Binding-site contacts:
Ligand atom C8 contacts residue TYR112 of chain 1.A at 3.2 Å (hydrophobic).
Ligand atom C2 contacts residue GLN69 of chain 1.D at 3.9 Å.
Ligand atom C7 contacts residue GLN69 of chain 1.D at 4.0 Å.
Ligand atom C7 contacts residue ASN114 of chain 1.A at 3.6 Å.
Ligand atom O7 contacts residue LYS32 of chain 1.A at 3.3 Å.
Ligand atom N2 contacts residue TYR112 of chain 1.A at 4.2 Å.
Ligand atom C1 contacts residue GLN69 of chain 1.D at 3.9 Å.
Ligand atom C7 contacts residue LYS32 of chain 1.A at 3.7 Å.
Ligand atom N2 contacts residue GLN69 of chain 1.D at 4.3 Å.
Ligand atom C6 contacts residue THR116 of chain 1.A at 4.4 Å.
Ligand atom O3 contacts residue LYS32 of chain 1.A at 4.4 Å.
Ligand atom O7 contacts residue ASN114 of chain 1.A at 3.8 Å.
Ligand atom O7 contacts residue TYR112 of chain 1.A at 2.5 Å (h-bond).
Ligand atom O5 contacts residue GLN69 of chain 1.D at 4.3 Å.
Ligand atom N2 contacts residue ASN114 of chain 1.A at 2.9 Å (h-bond).
Ligand atom C5 contacts residue THR116 of chain 1.A at 4.5 Å.
Ligand atom C5 contacts residue ASN114 of chain 1.A at 3.7 Å.
Ligand atom C4 contacts residue ASN114 of chain 1.A at 4.2 Å.
Ligand atom C7 contacts residue TYR112 of chain 1.A at 3.1 Å (hydrophobic).
Ligand atom C8 contacts residue THR121 of chain 1.A at 3.5 Å.
Ligand atom C3 contacts residue ASN114 of chain 1.A at 3.8 Å.
Ligand atom O7 contacts residue GLN69 of chain 1.D at 3.3 Å (h-bond).
Ligand atom C8 contacts residue ASN114 of chain 1.A at 4.1 Å.
Ligand atom O6 contacts residue THR116 of chain 1.A at 3.5 Å.
Ligand atom C7 contacts residue THR121 of chain 1.A at 4.5 Å.
Ligand atom O5 contacts residue ASN114 of chain 1.A at 2.4 Å (h-bond).
Ligand atom C8 contacts residue CYS33 of chain 1.A at 4.2 Å (hydrophobic).
Ligand atom C8 contacts residue LYS32 of chain 1.A at 3.5 Å.
Ligand atom C2 contacts residue ASN114 of chain 1.A at 2.5 Å.
Ligand atom C1 contacts residue ASN114 of chain 1.A at 1.4 Å.

Sequence of chain 1.A:
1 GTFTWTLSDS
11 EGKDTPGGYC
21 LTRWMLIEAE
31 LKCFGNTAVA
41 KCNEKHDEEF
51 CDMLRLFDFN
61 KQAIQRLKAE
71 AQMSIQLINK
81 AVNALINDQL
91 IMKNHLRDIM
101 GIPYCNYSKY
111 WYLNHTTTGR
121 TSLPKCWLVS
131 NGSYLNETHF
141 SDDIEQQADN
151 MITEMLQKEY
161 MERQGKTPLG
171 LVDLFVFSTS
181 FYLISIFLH

Sequence of chain 1.D:
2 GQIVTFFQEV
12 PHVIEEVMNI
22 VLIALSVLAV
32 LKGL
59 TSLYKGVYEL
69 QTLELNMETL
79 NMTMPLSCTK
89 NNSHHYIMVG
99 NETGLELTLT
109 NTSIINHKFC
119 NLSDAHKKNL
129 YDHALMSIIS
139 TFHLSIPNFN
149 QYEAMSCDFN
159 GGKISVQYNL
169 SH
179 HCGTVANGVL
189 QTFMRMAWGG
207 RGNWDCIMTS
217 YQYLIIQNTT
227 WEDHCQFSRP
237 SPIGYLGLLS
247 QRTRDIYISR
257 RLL

This small molecule binds to this protein.
Small molecule (SMILES): CC(=O)N[C@@H]1[C@@H](O)[C@H](O)[C@@H](CO)O[C@H]1O